This protein binds this small molecule.
Small molecule (SMILES): Nc1ncnc2c1ncn2[C@@H]1O[C@H](CO[P](=O)(O)O[P](=O)(O)NP(=O)(O)O)[C@@H](O)[C@H]1O

Sequence of chain 1.B:
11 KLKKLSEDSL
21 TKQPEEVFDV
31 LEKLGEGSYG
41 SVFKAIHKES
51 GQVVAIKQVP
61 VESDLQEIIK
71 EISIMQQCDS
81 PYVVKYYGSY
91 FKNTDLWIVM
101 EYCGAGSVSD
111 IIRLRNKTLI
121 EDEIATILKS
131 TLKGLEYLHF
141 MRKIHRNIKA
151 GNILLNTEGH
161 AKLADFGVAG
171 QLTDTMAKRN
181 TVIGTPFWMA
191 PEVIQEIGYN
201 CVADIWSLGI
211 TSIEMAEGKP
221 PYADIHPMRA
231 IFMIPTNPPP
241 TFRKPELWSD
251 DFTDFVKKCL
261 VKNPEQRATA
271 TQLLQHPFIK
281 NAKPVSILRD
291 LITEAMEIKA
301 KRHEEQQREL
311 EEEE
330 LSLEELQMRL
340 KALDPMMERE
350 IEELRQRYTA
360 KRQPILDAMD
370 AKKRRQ

Binding-site contacts:
Ligand atom C2 contacts residue CYS103 of chain 1.B at 3.1 Å (hydrophobic).
Ligand atom PA contacts residue MG1 of chain 1.M at 3.6 Å.
Ligand atom O3A contacts residue GLY37 of chain 1.B at 3.6 Å.
Ligand atom C8 contacts residue VAL42 of chain 1.B at 3.7 Å (hydrophobic).
Ligand atom O1G contacts residue SER38 of chain 1.B at 3.5 Å (h-bond).
Ligand atom O3G contacts residue SER38 of chain 1.B at 3.6 Å.
Ligand atom N1 contacts residue CYS103 of chain 1.B at 3.4 Å (h-bond).
Ligand atom O1A contacts residue GLY37 of chain 1.B at 3.4 Å (h-bond).
Ligand atom N7 contacts residue MET100 of chain 1.B at 4.0 Å.
Ligand atom O1A contacts residue GLY40 of chain 1.B at 3.5 Å (h-bond).
Ligand atom C3' contacts residue ASP110 of chain 1.B at 4.0 Å.
Ligand atom N6 contacts residue GLU101 of chain 1.B at 3.2 Å (salt-bridge).
Ligand atom PG contacts residue SER38 of chain 1.B at 3.9 Å.
Ligand atom PB contacts residue MG1 of chain 1.M at 3.9 Å.
Ligand atom O2G contacts residue SER38 of chain 1.B at 3.6 Å.
Ligand atom O3' contacts residue ASP110 of chain 1.B at 3.5 Å (salt-bridge).
Ligand atom N1 contacts residue ALA55 of chain 1.B at 3.7 Å.
Ligand atom O2A contacts residue MG1 of chain 1.M at 2.3 Å.
Ligand atom N6 contacts residue MET100 of chain 1.B at 3.5 Å.
Ligand atom O1G contacts residue GLY37 of chain 1.B at 3.0 Å.
Ligand atom O2' contacts residue ASP110 of chain 1.B at 2.3 Å (salt-bridge).
Ligand atom C2' contacts residue ASP110 of chain 1.B at 3.3 Å.
Ligand atom O2G contacts residue TYR39 of chain 1.B at 3.7 Å.
Ligand atom N7 contacts residue VAL42 of chain 1.B at 4.0 Å.
Ligand atom C5 contacts residue LEU154 of chain 1.B at 3.9 Å (hydrophobic).
Ligand atom O1A contacts residue LYS57 of chain 1.B at 3.5 Å.
Ligand atom PB contacts residue ASP165 of chain 1.B at 3.9 Å.
Ligand atom N6 contacts residue ALA55 of chain 1.B at 3.8 Å.
Ligand atom N6 contacts residue LEU154 of chain 1.B at 3.9 Å.
Ligand atom C6 contacts residue LEU154 of chain 1.B at 3.9 Å (hydrophobic).
Ligand atom N1 contacts residue GLU101 of chain 1.B at 3.8 Å.
Ligand atom C6 contacts residue GLU101 of chain 1.B at 4.0 Å.
Ligand atom O2B contacts residue MG1 of chain 1.M at 2.5 Å.
Ligand atom N3 contacts residue CYS103 of chain 1.B at 3.8 Å.
Ligand atom O2B contacts residue ASP165 of chain 1.B at 2.4 Å (salt-bridge).
Ligand atom O2A contacts residue LYS57 of chain 1.B at 3.2 Å (salt-bridge).
Ligand atom O2A contacts residue ASP165 of chain 1.B at 4.0 Å.
Ligand atom C5' contacts residue GLU36 of chain 1.B at 3.8 Å.
Ligand atom C6 contacts residue ALA55 of chain 1.B at 3.8 Å (hydrophobic).
Ligand atom O1A contacts residue GLU36 of chain 1.B at 3.8 Å.